Sequence of chain 1.A:
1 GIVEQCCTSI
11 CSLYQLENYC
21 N

A protein and the small-molecule ligand that binds it are described below.
Small molecule (SMILES): Oc1cccc(O)c1

Binding-site contacts:
Ligand atom C2 contacts residue CYS11 of chain 1.A at 3.9 Å (hydrophobic).
Ligand atom C6 contacts residue CYS6 of chain 1.A at 3.3 Å (hydrophobic).
Ligand atom C2 contacts residue ILE10 of chain 1.A at 4.3 Å (hydrophobic).
Ligand atom O3 contacts residue LEU17 of chain 2.B at 3.5 Å.
Ligand atom C2 contacts residue LEU11 of chain 1.B at 4.2 Å (hydrophobic).
Ligand atom O3 contacts residue ALA14 of chain 1.B at 3.6 Å.
Ligand atom O1 contacts residue SER9 of chain 1.A at 3.6 Å.
Ligand atom C4 contacts residue HIS10 of chain 1.B at 4.0 Å.
Ligand atom C3 contacts residue HIS5 of chain 1.D at 3.2 Å.
Ligand atom C3 contacts residue LEU11 of chain 1.B at 4.3 Å (hydrophobic).
Ligand atom O1 contacts residue ILE10 of chain 1.A at 3.4 Å.
Ligand atom O1 contacts residue LEU11 of chain 1.B at 4.4 Å.
Ligand atom C5 contacts residue LEU11 of chain 1.B at 3.6 Å (hydrophobic).
Ligand atom O1 contacts residue CYS11 of chain 1.A at 2.9 Å (h-bond).
Ligand atom C1 contacts residue HIS5 of chain 1.D at 4.1 Å.
Ligand atom C1 contacts residue ILE10 of chain 1.A at 4.5 Å (hydrophobic).
Ligand atom C4 contacts residue ALA14 of chain 1.B at 4.5 Å (hydrophobic).
Ligand atom C1 contacts residue CYS6 of chain 1.A at 3.4 Å (hydrophobic).
Ligand atom C2 contacts residue HIS5 of chain 1.D at 3.6 Å.
Ligand atom C5 contacts residue LEU6 of chain 1.D at 4.0 Å (hydrophobic).
Ligand atom C5 contacts residue HIS10 of chain 1.B at 4.0 Å.
Ligand atom C3 contacts residue LEU16 of chain 1.A at 4.5 Å (hydrophobic).
Ligand atom C4 contacts residue HIS5 of chain 1.D at 3.6 Å.
Ligand atom O3 contacts residue HIS5 of chain 1.D at 3.1 Å (h-bond).
Ligand atom C6 contacts residue CYS7 of chain 1.B at 4.0 Å (hydrophobic).
Ligand atom C5 contacts residue CYS7 of chain 1.B at 4.1 Å (hydrophobic).
Ligand atom O3 contacts residue LEU16 of chain 1.A at 3.8 Å.
Ligand atom C5 contacts residue HIS5 of chain 1.D at 4.0 Å.
Ligand atom C3 contacts residue ALA14 of chain 1.B at 4.3 Å (hydrophobic).
Ligand atom C4 contacts residue LEU11 of chain 1.B at 4.0 Å (hydrophobic).
Ligand atom C1 contacts residue CYS11 of chain 1.A at 3.9 Å (hydrophobic).
Ligand atom O1 contacts residue VAL2 of chain 1.D at 4.3 Å.
Ligand atom C6 contacts residue LEU11 of chain 1.B at 3.5 Å (hydrophobic).
Ligand atom C6 contacts residue HIS5 of chain 1.D at 4.2 Å.
Ligand atom C1 contacts residue LEU11 of chain 1.B at 3.8 Å (hydrophobic).
Ligand atom C2 contacts residue LEU16 of chain 1.A at 4.4 Å (hydrophobic).
Ligand atom O1 contacts residue CYS6 of chain 1.A at 2.6 Å (h-bond).

Sequence of chain 1.D:
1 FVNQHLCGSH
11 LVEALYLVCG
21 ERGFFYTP

Sequence of chain 2.B:
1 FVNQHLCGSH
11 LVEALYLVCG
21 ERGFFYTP

Sequence of chain 1.B:
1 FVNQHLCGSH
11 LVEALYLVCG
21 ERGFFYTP